Sequence of chain 1.A:
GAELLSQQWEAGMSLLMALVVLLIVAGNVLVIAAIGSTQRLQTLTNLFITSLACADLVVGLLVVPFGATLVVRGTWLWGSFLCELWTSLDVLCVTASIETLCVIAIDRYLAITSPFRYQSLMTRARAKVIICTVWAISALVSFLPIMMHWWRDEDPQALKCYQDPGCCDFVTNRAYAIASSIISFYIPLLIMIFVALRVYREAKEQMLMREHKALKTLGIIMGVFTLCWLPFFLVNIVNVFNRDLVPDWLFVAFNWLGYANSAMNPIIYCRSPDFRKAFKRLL

Binding-site contacts:
Ligand atom C15 contacts residue ILE283 of chain 1.A at 4.5 Å (hydrophobic).
Ligand atom C15 contacts residue ARG287 of chain 1.A at 4.4 Å.
Ligand atom N33 contacts residue LYS229 of chain 1.A at 4.2 Å.
Ligand atom C21 contacts residue CYS286 of chain 1.A at 3.5 Å (hydrophobic).
Ligand atom C30 contacts residue LYS229 of chain 1.A at 4.1 Å.
Ligand atom C9 contacts residue ARG287 of chain 1.A at 4.4 Å.
Ligand atom C24 contacts residue ARG292 of chain 1.A at 3.9 Å.
Ligand atom C36 contacts residue LYS229 of chain 1.A at 3.4 Å.
Ligand atom O34 contacts residue ARG287 of chain 1.A at 3.9 Å.
Ligand atom C21 contacts residue ARG287 of chain 1.A at 4.2 Å.
Ligand atom C0 contacts residue ILE284 of chain 1.A at 4.3 Å (hydrophobic).
Ligand atom C27 contacts residue ARG287 of chain 1.A at 4.4 Å.
Ligand atom C12 contacts residue ARG287 of chain 1.A at 4.3 Å.
Ligand atom C21 contacts residue ARG292 of chain 1.A at 3.9 Å.
Ligand atom C15 contacts residue CYS286 of chain 1.A at 4.3 Å (hydrophobic).
Ligand atom O34 contacts residue LYS229 of chain 1.A at 3.4 Å (salt-bridge).
Ligand atom C24 contacts residue CYS286 of chain 1.A at 4.5 Å (hydrophobic).
Ligand atom C1 contacts residue ARG287 of chain 1.A at 4.5 Å.
Ligand atom O34 contacts residue ARG292 of chain 1.A at 4.2 Å.

A small-molecule ligand and the protein it binds are described below.
Small molecule (SMILES): CCCCCCCCCC(=O)N(CCO)C[C@@H](O)[C@@H](O)[C@@H](O)[C@@H](O)CO